Sequence of chain 1.E:
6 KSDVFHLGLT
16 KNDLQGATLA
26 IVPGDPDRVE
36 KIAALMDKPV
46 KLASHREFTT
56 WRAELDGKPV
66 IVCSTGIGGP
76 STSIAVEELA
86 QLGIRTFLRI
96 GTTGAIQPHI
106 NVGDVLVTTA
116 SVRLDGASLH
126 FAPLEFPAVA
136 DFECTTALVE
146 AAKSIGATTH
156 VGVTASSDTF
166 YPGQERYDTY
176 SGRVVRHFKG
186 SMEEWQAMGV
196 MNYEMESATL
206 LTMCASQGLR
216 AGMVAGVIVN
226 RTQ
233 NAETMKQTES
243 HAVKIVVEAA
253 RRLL

Binding-site contacts:
Ligand atom CAH contacts residue ARG171 of chain 1.F at 3.9 Å.
Ligand atom OAB contacts residue MET200 of chain 1.F at 3.7 Å.
Ligand atom CAL contacts residue PHE10 of chain 1.E at 3.7 Å (hydrophobic).
Ligand atom CAQ contacts residue ILE223 of chain 1.F at 3.7 Å (hydrophobic).
Ligand atom CAL contacts residue PHE165 of chain 1.F at 3.9 Å (hydrophobic).
Ligand atom CAK contacts residue VAL224 of chain 1.F at 3.9 Å (hydrophobic).
Ligand atom OAC contacts residue HIS11 of chain 1.E at 2.7 Å (h-bond).
Ligand atom CAN contacts residue ILE72 of chain 1.F at 3.8 Å (hydrophobic).
Ligand atom CAM contacts residue ILE223 of chain 1.F at 3.9 Å (hydrophobic).
Ligand atom CBA contacts residue PHE165 of chain 1.F at 3.7 Å (hydrophobic).
Ligand atom CAG contacts residue MET237 of chain 1.F at 3.7 Å (hydrophobic).
Ligand atom OAD contacts residue THR97 of chain 1.F at 3.2 Å (h-bond).
Ligand atom CAM contacts residue PHE165 of chain 1.F at 3.8 Å (hydrophobic).
Ligand atom OAA contacts residue ARG171 of chain 1.F at 2.8 Å (salt-bridge).
Ligand atom NAS contacts residue PHE165 of chain 1.F at 3.6 Å.
Ligand atom CBB contacts residue GLN169 of chain 1.F at 3.7 Å.
Ligand atom CAZ contacts residue GLY99 of chain 1.F at 3.8 Å.
Ligand atom CAI contacts residue PHE10 of chain 1.E at 3.3 Å (hydrophobic).
Ligand atom CBB contacts residue PHE165 of chain 1.F at 3.8 Å (hydrophobic).
Ligand atom CBB contacts residue TYR198 of chain 1.F at 3.6 Å (hydrophobic).
Ligand atom CAV contacts residue PHE10 of chain 1.E at 3.7 Å (hydrophobic).
Ligand atom CAO contacts residue MET200 of chain 1.F at 3.8 Å (hydrophobic).
Ligand atom OAB contacts residue GLN169 of chain 1.F at 3.0 Å (h-bond).
Ligand atom OAA contacts residue GLN169 of chain 1.F at 3.6 Å (h-bond).
Ligand atom CAK contacts residue ARG171 of chain 1.F at 3.4 Å.
Ligand atom CAN contacts residue ARG51 of chain 1.E at 3.6 Å.
Ligand atom NAS contacts residue GLN169 of chain 1.F at 2.8 Å (h-bond).
Ligand atom OAC contacts residue ARG51 of chain 1.E at 3.5 Å (salt-bridge).
Ligand atom NAS contacts residue TYR198 of chain 1.F at 3.8 Å.
Ligand atom CBA contacts residue ARG171 of chain 1.F at 3.8 Å.
Ligand atom CAN contacts residue HIS11 of chain 1.E at 3.9 Å.
Ligand atom CAX contacts residue PHE165 of chain 1.F at 3.8 Å (hydrophobic).
Ligand atom CAP contacts residue PHE10 of chain 1.E at 3.4 Å (hydrophobic).
Ligand atom OAB contacts residue TYR198 of chain 1.F at 3.6 Å.
Ligand atom CAQ contacts residue VAL224 of chain 1.F at 3.8 Å (hydrophobic).
Ligand atom CAH contacts residue GLU230 of chain 1.F at 3.7 Å.
Ligand atom OAB contacts residue GLU199 of chain 1.F at 3.3 Å.
Ligand atom OAD contacts residue THR98 of chain 1.F at 3.9 Å.
Ligand atom CAR contacts residue THR97 of chain 1.F at 3.4 Å.
Ligand atom CBA contacts residue GLN169 of chain 1.F at 3.7 Å.

Sequence of chain 1.F:
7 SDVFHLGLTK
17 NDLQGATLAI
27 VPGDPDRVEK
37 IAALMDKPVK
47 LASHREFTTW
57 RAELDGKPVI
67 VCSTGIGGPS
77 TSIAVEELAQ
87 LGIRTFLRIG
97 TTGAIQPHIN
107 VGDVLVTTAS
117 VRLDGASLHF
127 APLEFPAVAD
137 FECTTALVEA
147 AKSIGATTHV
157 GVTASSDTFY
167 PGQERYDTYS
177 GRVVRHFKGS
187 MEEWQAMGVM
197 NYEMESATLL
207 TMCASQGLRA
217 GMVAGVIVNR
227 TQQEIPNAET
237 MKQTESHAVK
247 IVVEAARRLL

A protein and the small-molecule ligand that binds it are described below.
Small molecule (SMILES): O=c1[nH]c(=O)n(COCCO)c(O)c1Cc1cccc(OCc2ccccc2)c1